A protein and the small-molecule ligand that binds it are described below.
Small molecule (SMILES): Cn1nc(N2CCCC2)nc1CCc1nc2ccc3ccccc3n2n1

Sequence of chain 1.B:
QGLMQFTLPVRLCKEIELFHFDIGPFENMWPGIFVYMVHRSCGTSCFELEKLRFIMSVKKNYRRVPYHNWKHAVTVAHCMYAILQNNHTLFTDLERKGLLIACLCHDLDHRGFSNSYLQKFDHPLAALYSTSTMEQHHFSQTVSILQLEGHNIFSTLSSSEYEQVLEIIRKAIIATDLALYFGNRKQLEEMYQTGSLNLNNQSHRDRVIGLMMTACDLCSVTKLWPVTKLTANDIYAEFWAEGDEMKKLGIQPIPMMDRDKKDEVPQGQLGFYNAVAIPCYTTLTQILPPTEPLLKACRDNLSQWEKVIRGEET

Binding-site contacts:
Ligand atom N11 contacts residue MET267 of chain 1.B at 3.5 Å.
Ligand atom N07 contacts residue GLY279 of chain 1.B at 3.5 Å.
Ligand atom C23 contacts residue ILE246 of chain 1.B at 3.5 Å (hydrophobic).
Ligand atom C22 contacts residue ILE246 of chain 1.B at 3.8 Å (hydrophobic).
Ligand atom N18 contacts residue PHE283 of chain 1.B at 3.8 Å.
Ligand atom C05 contacts residue GLY279 of chain 1.B at 3.5 Å.
Ligand atom C05 contacts residue PHE283 of chain 1.B at 3.4 Å (hydrophobic).
Ligand atom C24 contacts residue SER231 of chain 1.B at 3.5 Å.
Ligand atom C04 contacts residue GLN280 of chain 1.B at 3.5 Å.
Ligand atom C22 contacts residue PHE283 of chain 1.B at 3.8 Å (hydrophobic).
Ligand atom C24 contacts residue ILE246 of chain 1.B at 3.4 Å (hydrophobic).
Ligand atom C17 contacts residue PHE283 of chain 1.B at 3.5 Å (hydrophobic).
Ligand atom N11 contacts residue GLY279 of chain 1.B at 3.8 Å.
Ligand atom C24 contacts residue VAL232 of chain 1.B at 3.3 Å (hydrophobic).
Ligand atom C15 contacts residue MET267 of chain 1.B at 3.7 Å (hydrophobic).
Ligand atom C19 contacts residue LEU229 of chain 1.B at 3.8 Å (hydrophobic).
Ligand atom C08 contacts residue GLY279 of chain 1.B at 3.5 Å.
Ligand atom C25 contacts residue VAL232 of chain 1.B at 3.8 Å (hydrophobic).
Ligand atom C20 contacts residue PHE283 of chain 1.B at 3.7 Å (hydrophobic).
Ligand atom C12 contacts residue TYR247 of chain 1.B at 3.7 Å (hydrophobic).
Ligand atom N01 contacts residue PHE250 of chain 1.B at 3.5 Å.
Ligand atom N09 contacts residue MET267 of chain 1.B at 3.8 Å.
Ligand atom C25 contacts residue SER231 of chain 1.B at 3.5 Å.
Ligand atom C19 contacts residue PHE283 of chain 1.B at 3.8 Å (hydrophobic).
Ligand atom C04 contacts residue TYR247 of chain 1.B at 3.3 Å (hydrophobic).
Ligand atom N07 contacts residue MET267 of chain 1.B at 3.6 Å.
Ligand atom C02 contacts residue GLN280 of chain 1.B at 3.7 Å.
Ligand atom C13 contacts residue GLU275 of chain 1.B at 3.5 Å.
Ligand atom C21 contacts residue PHE283 of chain 1.B at 3.8 Å (hydrophobic).
Ligand atom C06 contacts residue GLY279 of chain 1.B at 3.4 Å.
Ligand atom C06 contacts residue MET267 of chain 1.B at 3.7 Å (hydrophobic).
Ligand atom N07 contacts residue TYR247 of chain 1.B at 3.0 Å (h-bond).
Ligand atom C26 contacts residue LEU229 of chain 1.B at 3.7 Å (hydrophobic).
Ligand atom C25 contacts residue ILE246 of chain 1.B at 3.7 Å (hydrophobic).
Ligand atom N10 contacts residue MET267 of chain 1.B at 3.8 Å.
Ligand atom C14 contacts residue GLU275 of chain 1.B at 3.8 Å.
Ligand atom C08 contacts residue MET267 of chain 1.B at 3.7 Å (hydrophobic).
Ligand atom N03 contacts residue GLN280 of chain 1.B at 3.1 Å (h-bond).
Ligand atom N01 contacts residue PHE283 of chain 1.B at 3.7 Å.
Ligand atom N10 contacts residue GLY279 of chain 1.B at 3.7 Å.